Sequence of chain 1.B:
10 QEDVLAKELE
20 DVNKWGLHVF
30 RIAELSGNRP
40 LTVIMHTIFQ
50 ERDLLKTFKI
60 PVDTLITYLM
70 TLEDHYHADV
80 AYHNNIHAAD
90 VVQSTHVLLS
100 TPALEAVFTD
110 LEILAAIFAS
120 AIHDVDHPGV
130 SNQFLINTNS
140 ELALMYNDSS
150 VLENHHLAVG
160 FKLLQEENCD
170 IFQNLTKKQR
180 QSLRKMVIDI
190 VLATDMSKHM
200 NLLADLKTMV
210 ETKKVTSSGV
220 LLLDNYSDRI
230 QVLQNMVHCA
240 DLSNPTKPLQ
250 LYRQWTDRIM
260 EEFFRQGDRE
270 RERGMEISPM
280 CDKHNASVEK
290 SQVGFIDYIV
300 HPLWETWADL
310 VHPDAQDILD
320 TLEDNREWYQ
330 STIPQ

The small molecule below binds the protein below.
Small molecule (SMILES): CCNC(=O)N1CCc2c(sc(NC(=O)Cc3cccs3)c2C(=O)OC2CCCC2)C1

Binding-site contacts:
Ligand atom C32 contacts residue PHE262 of chain 1.B at 3.7 Å (hydrophobic).
Ligand atom C6 contacts residue MET195 of chain 1.B at 3.7 Å (hydrophobic).
Ligand atom C3 contacts residue ILE258 of chain 1.B at 3.6 Å (hydrophobic).
Ligand atom O31 contacts residue GLN291 of chain 1.B at 3.4 Å (h-bond).
Ligand atom C24 contacts residue PHE262 of chain 1.B at 3.9 Å (hydrophobic).
Ligand atom C12 contacts residue ASN243 of chain 1.B at 3.2 Å.
Ligand atom S4 contacts residue PHE294 of chain 1.B at 3.8 Å.
Ligand atom C27 contacts residue GLN291 of chain 1.B at 3.9 Å.
Ligand atom O18 contacts residue LEU241 of chain 1.B at 3.4 Å.
Ligand atom C16 contacts residue GLN291 of chain 1.B at 3.4 Å.
Ligand atom C14 contacts residue PHE294 of chain 1.B at 3.6 Å (hydrophobic).
Ligand atom C14 contacts residue PRO244 of chain 1.B at 3.8 Å (hydrophobic).
Ligand atom C11 contacts residue ILE258 of chain 1.B at 3.6 Å (hydrophobic).
Ligand atom S17 contacts residue ILE258 of chain 1.B at 3.9 Å.
Ligand atom C32 contacts residue CYS280 of chain 1.B at 3.4 Å (hydrophobic).
Ligand atom C13 contacts residue ASN243 of chain 1.B at 3.6 Å.
Ligand atom C11 contacts residue LEU241 of chain 1.B at 3.7 Å (hydrophobic).
Ligand atom C29 contacts residue SER290 of chain 1.B at 3.6 Å.
Ligand atom C2 contacts residue PHE294 of chain 1.B at 3.5 Å (hydrophobic).
Ligand atom N28 contacts residue MET279 of chain 1.B at 3.6 Å.
Ligand atom C16 contacts residue TYR251 of chain 1.B at 3.8 Å (hydrophobic).
Ligand atom C28 contacts residue SER290 of chain 1.B at 3.6 Å.
Ligand atom C3 contacts residue PHE294 of chain 1.B at 3.3 Å (hydrophobic).
Ligand atom C30 contacts residue SER290 of chain 1.B at 3.7 Å.
Ligand atom C28 contacts residue GLN291 of chain 1.B at 3.9 Å.
Ligand atom C12 contacts residue TYR81 of chain 1.B at 3.4 Å (hydrophobic).
Ligand atom C33 contacts residue SER130 of chain 1.B at 3.9 Å.
Ligand atom C8 contacts residue MET279 of chain 1.B at 3.9 Å (hydrophobic).
Ligand atom C29 contacts residue PHE294 of chain 1.B at 3.9 Å (hydrophobic).
Ligand atom C32 contacts residue MET279 of chain 1.B at 3.6 Å (hydrophobic).
Ligand atom C15 contacts residue TYR251 of chain 1.B at 3.7 Å (hydrophobic).
Ligand atom C28 contacts residue PHE294 of chain 1.B at 3.6 Å (hydrophobic).
Ligand atom C1 contacts residue PHE294 of chain 1.B at 3.8 Å (hydrophobic).
Ligand atom N10 contacts residue PHE294 of chain 1.B at 3.4 Å.
Ligand atom C16 contacts residue THR255 of chain 1.B at 3.5 Å.
Ligand atom C15 contacts residue GLN291 of chain 1.B at 2.9 Å.
Ligand atom N10 contacts residue ILE258 of chain 1.B at 3.3 Å.
Ligand atom O31 contacts residue PHE294 of chain 1.B at 3.8 Å.
Ligand atom O20 contacts residue PHE262 of chain 1.B at 3.5 Å.
Ligand atom C15 contacts residue PRO244 of chain 1.B at 3.8 Å (hydrophobic).